Binding-site contacts:
Ligand atom C8 contacts residue GLY56 of chain 1.E at 3.7 Å.
Ligand atom O7 contacts residue GLY56 of chain 1.E at 4.2 Å.
Ligand atom C2 contacts residue GLY56 of chain 1.E at 4.5 Å.
Ligand atom O5 contacts residue ASN57 of chain 1.E at 2.4 Å (h-bond).
Ligand atom C5 contacts residue ASN57 of chain 1.E at 3.6 Å.
Ligand atom C7 contacts residue ASN57 of chain 1.E at 4.2 Å.
Ligand atom C7 contacts residue GLY56 of chain 1.E at 3.6 Å.
Ligand atom C2 contacts residue ASN57 of chain 1.E at 2.6 Å.
Ligand atom C4 contacts residue ASN57 of chain 1.E at 4.3 Å.
Ligand atom C3 contacts residue ASN57 of chain 1.E at 3.9 Å.
Ligand atom N2 contacts residue ASN57 of chain 1.E at 2.9 Å (h-bond).
Ligand atom N2 contacts residue GLY56 of chain 1.E at 3.3 Å (h-bond).
Ligand atom C1 contacts residue ASN57 of chain 1.E at 1.4 Å.

This protein binds this small molecule.
Small molecule (SMILES): CC(=O)N[C@@H]1[C@@H](O)[C@H](O)[C@@H](CO)O[C@H]1O

Sequence of chain 1.E:
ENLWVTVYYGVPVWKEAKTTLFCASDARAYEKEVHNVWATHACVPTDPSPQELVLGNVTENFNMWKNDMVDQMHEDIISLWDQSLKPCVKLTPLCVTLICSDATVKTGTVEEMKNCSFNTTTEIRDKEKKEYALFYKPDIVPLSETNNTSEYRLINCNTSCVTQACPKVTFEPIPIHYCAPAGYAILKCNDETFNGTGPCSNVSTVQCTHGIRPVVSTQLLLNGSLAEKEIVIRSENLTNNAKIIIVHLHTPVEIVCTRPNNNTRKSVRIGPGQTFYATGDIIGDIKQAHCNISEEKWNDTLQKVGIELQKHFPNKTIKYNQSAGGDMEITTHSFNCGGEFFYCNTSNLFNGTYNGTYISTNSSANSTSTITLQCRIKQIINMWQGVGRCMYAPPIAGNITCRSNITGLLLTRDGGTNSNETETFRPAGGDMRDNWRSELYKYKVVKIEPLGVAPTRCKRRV